Binding-site contacts:
Ligand atom O3 contacts residue ASP28 of chain 1.A at 2.8 Å (salt-bridge).
Ligand atom O2 contacts residue TPP1 of chain 1.J at 3.9 Å.
Ligand atom O1 contacts residue GLU477 of chain 1.B at 1.9 Å (salt-bridge).
Ligand atom C2 contacts residue ASP28 of chain 1.A at 4.5 Å.
Ligand atom O3 contacts residue ILE480 of chain 1.B at 4.3 Å.
Ligand atom O3 contacts residue HIS114 of chain 1.A at 3.2 Å (h-bond).
Ligand atom C3 contacts residue HIS115 of chain 1.A at 4.2 Å.
Ligand atom P1 contacts residue ASP28 of chain 1.A at 3.5 Å.
Ligand atom C2 contacts residue HIS115 of chain 1.A at 3.9 Å.
Ligand atom C2 contacts residue TPP1 of chain 1.J at 2.2 Å.
Ligand atom C3 contacts residue THR388 of chain 1.B at 3.6 Å.
Ligand atom O5 contacts residue TPP1 of chain 1.J at 3.3 Å.
Ligand atom O1 contacts residue TPP1 of chain 1.J at 3.6 Å.
Ligand atom C3 contacts residue GLY413 of chain 1.B at 4.3 Å.
Ligand atom P1 contacts residue TPP1 of chain 1.J at 3.4 Å.
Ligand atom O1 contacts residue ASP28 of chain 1.A at 4.0 Å.
Ligand atom C5 contacts residue HIS115 of chain 1.A at 4.0 Å.
Ligand atom C3 contacts residue TPP1 of chain 1.J at 2.7 Å.
Ligand atom C2 contacts residue GLU477 of chain 1.B at 3.8 Å.
Ligand atom C5 contacts residue HIS114 of chain 1.A at 2.8 Å.
Ligand atom O2 contacts residue GLY27 of chain 1.A at 3.2 Å.
Ligand atom P1 contacts residue GLU477 of chain 1.B at 2.8 Å.
Ligand atom C5 contacts residue ASP28 of chain 1.A at 3.5 Å.
Ligand atom O3 contacts residue GLU477 of chain 1.B at 4.2 Å.
Ligand atom O3 contacts residue PHE292 of chain 1.B at 4.3 Å.
Ligand atom P1 contacts residue ILE480 of chain 1.B at 4.1 Å.
Ligand atom C5 contacts residue PHE292 of chain 1.B at 3.5 Å (hydrophobic).
Ligand atom O2 contacts residue GLU477 of chain 1.B at 2.9 Å (salt-bridge).
Ligand atom O2 contacts residue ASP28 of chain 1.A at 2.2 Å (salt-bridge).
Ligand atom O5 contacts residue ASP28 of chain 1.A at 3.6 Å.
Ligand atom O1 contacts residue ILE480 of chain 1.B at 3.1 Å.
Ligand atom O5 contacts residue HIS114 of chain 1.A at 4.0 Å.
Ligand atom O3 contacts residue HIS115 of chain 1.A at 4.5 Å.
Ligand atom O5 contacts residue HIS115 of chain 1.A at 2.6 Å (h-bond).

This protein binds this small molecule.
Small molecule (SMILES): COP(=O)(O)[C@H](C)O

Sequence of chain 1.B:
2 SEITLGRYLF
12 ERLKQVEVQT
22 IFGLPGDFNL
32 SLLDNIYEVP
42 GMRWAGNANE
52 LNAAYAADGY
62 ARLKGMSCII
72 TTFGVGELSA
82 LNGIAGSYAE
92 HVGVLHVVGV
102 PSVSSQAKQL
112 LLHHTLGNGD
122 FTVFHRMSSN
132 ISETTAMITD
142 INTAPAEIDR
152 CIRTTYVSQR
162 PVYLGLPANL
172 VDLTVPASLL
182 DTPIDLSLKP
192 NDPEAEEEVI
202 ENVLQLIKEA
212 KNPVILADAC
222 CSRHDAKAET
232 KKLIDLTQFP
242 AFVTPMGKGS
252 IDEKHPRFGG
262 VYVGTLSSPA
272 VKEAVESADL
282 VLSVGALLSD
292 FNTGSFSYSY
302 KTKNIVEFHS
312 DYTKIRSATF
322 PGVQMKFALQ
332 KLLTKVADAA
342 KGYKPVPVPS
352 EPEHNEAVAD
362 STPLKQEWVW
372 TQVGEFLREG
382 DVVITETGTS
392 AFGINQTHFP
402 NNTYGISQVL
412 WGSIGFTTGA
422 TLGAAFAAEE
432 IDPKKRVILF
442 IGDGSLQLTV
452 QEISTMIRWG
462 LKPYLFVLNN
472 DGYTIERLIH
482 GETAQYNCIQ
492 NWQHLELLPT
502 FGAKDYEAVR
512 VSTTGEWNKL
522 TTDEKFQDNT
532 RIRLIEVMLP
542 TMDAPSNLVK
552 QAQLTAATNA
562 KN

Sequence of chain 1.A:
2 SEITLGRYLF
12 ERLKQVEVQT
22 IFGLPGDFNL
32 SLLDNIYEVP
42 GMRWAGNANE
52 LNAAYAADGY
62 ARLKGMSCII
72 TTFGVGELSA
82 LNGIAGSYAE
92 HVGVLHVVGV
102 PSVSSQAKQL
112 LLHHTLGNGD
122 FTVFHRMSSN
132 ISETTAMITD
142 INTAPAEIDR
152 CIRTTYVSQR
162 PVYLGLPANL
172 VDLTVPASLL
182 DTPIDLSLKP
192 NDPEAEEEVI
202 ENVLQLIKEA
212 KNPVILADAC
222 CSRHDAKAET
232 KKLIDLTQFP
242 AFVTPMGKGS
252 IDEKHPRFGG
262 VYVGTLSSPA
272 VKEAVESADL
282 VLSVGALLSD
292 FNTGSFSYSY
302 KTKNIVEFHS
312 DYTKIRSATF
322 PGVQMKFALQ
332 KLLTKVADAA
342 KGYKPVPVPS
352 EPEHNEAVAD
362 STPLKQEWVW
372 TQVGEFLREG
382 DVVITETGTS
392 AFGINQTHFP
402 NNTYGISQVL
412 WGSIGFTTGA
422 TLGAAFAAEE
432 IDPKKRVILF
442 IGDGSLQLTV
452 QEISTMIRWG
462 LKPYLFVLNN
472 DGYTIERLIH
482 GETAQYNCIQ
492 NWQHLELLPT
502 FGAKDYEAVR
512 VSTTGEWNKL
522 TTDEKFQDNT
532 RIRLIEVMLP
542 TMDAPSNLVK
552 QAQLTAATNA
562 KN